The protein below binds the small molecule below.
Small molecule (SMILES): CC(=O)N[C@@H]1[C@@H](O)[C@H](O)[C@@H](CO)O[C@H]1O

Binding-site contacts:
Ligand atom C7 contacts residue ASN350 of chain 1.B at 3.8 Å.
Ligand atom N2 contacts residue ASN350 of chain 1.B at 2.9 Å (h-bond).
Ligand atom O5 contacts residue ASN350 of chain 1.B at 2.4 Å (h-bond).
Ligand atom C4 contacts residue ASN350 of chain 1.B at 4.3 Å.
Ligand atom O7 contacts residue ASN350 of chain 1.B at 4.1 Å.
Ligand atom C3 contacts residue ASN350 of chain 1.B at 3.8 Å.
Ligand atom C5 contacts residue ASN350 of chain 1.B at 3.7 Å.
Ligand atom C1 contacts residue ASN350 of chain 1.B at 1.5 Å.
Ligand atom C2 contacts residue ASN350 of chain 1.B at 2.5 Å.

Sequence of chain 1.B:
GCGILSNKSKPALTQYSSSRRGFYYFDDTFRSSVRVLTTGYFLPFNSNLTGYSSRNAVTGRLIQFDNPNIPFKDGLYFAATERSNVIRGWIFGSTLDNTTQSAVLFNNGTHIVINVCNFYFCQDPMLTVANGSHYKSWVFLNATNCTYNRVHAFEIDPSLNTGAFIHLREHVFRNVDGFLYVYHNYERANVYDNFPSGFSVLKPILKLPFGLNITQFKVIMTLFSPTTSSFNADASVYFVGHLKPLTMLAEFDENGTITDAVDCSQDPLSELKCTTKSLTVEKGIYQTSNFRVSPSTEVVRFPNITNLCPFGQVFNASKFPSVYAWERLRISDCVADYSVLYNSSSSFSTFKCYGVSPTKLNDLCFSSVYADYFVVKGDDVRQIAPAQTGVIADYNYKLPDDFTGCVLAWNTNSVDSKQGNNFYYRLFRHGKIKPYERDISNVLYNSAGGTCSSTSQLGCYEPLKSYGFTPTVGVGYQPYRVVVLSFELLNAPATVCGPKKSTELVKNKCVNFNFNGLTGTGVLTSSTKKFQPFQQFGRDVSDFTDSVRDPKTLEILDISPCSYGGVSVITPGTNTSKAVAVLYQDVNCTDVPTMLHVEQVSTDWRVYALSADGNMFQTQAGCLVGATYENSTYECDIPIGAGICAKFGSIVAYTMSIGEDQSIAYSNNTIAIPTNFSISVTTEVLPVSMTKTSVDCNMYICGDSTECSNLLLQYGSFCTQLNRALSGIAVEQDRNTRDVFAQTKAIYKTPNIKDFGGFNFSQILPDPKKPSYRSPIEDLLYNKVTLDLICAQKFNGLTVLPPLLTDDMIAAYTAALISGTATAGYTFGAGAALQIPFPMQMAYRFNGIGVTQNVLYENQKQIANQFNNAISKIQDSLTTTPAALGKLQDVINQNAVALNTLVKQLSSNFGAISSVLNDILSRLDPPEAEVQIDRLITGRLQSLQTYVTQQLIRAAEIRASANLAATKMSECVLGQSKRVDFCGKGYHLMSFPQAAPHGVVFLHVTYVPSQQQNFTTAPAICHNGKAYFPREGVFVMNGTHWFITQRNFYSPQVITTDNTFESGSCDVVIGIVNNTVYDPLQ